Sequence of chain 1.A:
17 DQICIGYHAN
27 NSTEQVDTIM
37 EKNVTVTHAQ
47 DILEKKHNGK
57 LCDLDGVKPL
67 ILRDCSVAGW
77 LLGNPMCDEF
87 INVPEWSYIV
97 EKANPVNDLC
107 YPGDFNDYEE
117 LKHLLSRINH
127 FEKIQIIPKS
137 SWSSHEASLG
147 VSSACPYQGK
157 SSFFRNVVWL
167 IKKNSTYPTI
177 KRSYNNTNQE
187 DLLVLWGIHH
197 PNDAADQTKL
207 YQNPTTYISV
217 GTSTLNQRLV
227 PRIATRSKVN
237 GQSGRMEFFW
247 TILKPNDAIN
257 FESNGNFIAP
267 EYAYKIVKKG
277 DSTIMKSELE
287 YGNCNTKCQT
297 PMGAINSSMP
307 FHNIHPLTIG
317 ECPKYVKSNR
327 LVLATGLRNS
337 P

The protein below binds the small molecule below.
Small molecule (SMILES): CC(=O)N[C@H]1[C@H]([C@H](O)[C@H](O)CO)O[C@@](O[C@@H]2[C@@H](O)[C@H](O)O[C@H](CO)[C@@H]2O)(C(=O)O)C[C@@H]1O

Binding-site contacts:
Ligand atom C5 contacts residue VAL147 of chain 1.A at 4.1 Å (hydrophobic).
Ligand atom O7 contacts residue ASP202 of chain 1.A at 3.7 Å.
Ligand atom O9 contacts residue ASN198 of chain 1.A at 3.7 Å.
Ligand atom O1A contacts residue SER148 of chain 1.A at 3.7 Å.
Ligand atom C11 contacts residue LEU145 of chain 1.A at 3.3 Å (hydrophobic).
Ligand atom C1 contacts residue GLN238 of chain 1.A at 3.2 Å.
Ligand atom O8 contacts residue TYR107 of chain 1.A at 3.1 Å (h-bond).
Ligand atom O9 contacts residue TYR107 of chain 1.A at 3.5 Å (h-bond).
Ligand atom C1 contacts residue SER149 of chain 1.A at 3.6 Å.
Ligand atom O9 contacts residue HIS195 of chain 1.A at 3.2 Å (h-bond).
Ligand atom N5 contacts residue VAL147 of chain 1.A at 3.1 Å (h-bond).
Ligand atom C8 contacts residue GLN238 of chain 1.A at 3.8 Å.
Ligand atom C10 contacts residue VAL147 of chain 1.A at 3.8 Å (hydrophobic).
Ligand atom O9 contacts residue GLY240 of chain 1.A at 3.9 Å.
Ligand atom O4 contacts residue GLN238 of chain 1.A at 2.6 Å (h-bond).
Ligand atom O8 contacts residue GLN238 of chain 1.A at 2.7 Å (h-bond).
Ligand atom O9 contacts residue ASP202 of chain 1.A at 2.7 Å (salt-bridge).
Ligand atom O4 contacts residue VAL147 of chain 1.A at 4.0 Å.
Ligand atom O1B contacts residue SER148 of chain 1.A at 2.7 Å (h-bond).
Ligand atom O10 contacts residue LEU206 of chain 1.A at 3.0 Å.
Ligand atom C11 contacts residue TRP165 of chain 1.A at 3.5 Å (hydrophobic).
Ligand atom C8 contacts residue TYR107 of chain 1.A at 3.9 Å (hydrophobic).
Ligand atom C11 contacts residue VAL147 of chain 1.A at 3.5 Å (hydrophobic).
Ligand atom O4 contacts residue GLY237 of chain 1.A at 3.8 Å.
Ligand atom C2 contacts residue GLN238 of chain 1.A at 3.9 Å.
Ligand atom C4 contacts residue VAL147 of chain 1.A at 3.8 Å (hydrophobic).
Ligand atom O1A contacts residue GLN238 of chain 1.A at 3.6 Å.
Ligand atom O1A contacts residue SER149 of chain 1.A at 2.8 Å (h-bond).
Ligand atom O6 contacts residue GLN238 of chain 1.A at 3.7 Å.
Ligand atom C1 contacts residue SER148 of chain 1.A at 3.7 Å.
Ligand atom O1B contacts residue GLN238 of chain 1.A at 3.0 Å (h-bond).
Ligand atom C10 contacts residue TRP165 of chain 1.A at 3.8 Å (hydrophobic).
Ligand atom C9 contacts residue ASP202 of chain 1.A at 3.4 Å.
Ligand atom N5 contacts residue TRP165 of chain 1.A at 3.9 Å.
Ligand atom C4 contacts residue GLN238 of chain 1.A at 3.5 Å.
Ligand atom O3 contacts residue GLN238 of chain 1.A at 3.5 Å (h-bond).
Ligand atom C11 contacts residue GLY146 of chain 1.A at 3.9 Å.
Ligand atom C9 contacts residue TYR107 of chain 1.A at 3.4 Å (hydrophobic).
Ligand atom C9 contacts residue HIS195 of chain 1.A at 3.3 Å.
Ligand atom O1B contacts residue SER149 of chain 1.A at 3.5 Å (h-bond).